Sequence of chain 1.E:
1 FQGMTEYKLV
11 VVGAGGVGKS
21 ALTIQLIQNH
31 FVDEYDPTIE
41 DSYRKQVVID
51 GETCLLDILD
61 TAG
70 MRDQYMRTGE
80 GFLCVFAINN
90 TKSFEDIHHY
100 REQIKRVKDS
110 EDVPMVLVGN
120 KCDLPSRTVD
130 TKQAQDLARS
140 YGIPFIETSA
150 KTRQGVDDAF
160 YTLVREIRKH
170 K

Binding-site contacts:
Ligand atom O1A contacts residue SER20 of chain 1.E at 3.4 Å (h-bond).
Ligand atom O2B contacts residue GLY16 of chain 1.E at 3.6 Å (h-bond).
Ligand atom O1B contacts residue SER20 of chain 1.E at 3.3 Å (h-bond).
Ligand atom PB contacts residue MG1 of chain 1.V at 3.5 Å.
Ligand atom N1 contacts residue ASP122 of chain 1.E at 2.9 Å (salt-bridge).
Ligand atom N2 contacts residue LEU123 of chain 1.E at 3.7 Å.
Ligand atom C2' contacts residue VAL32 of chain 1.E at 3.6 Å (hydrophobic).
Ligand atom O2G contacts residue LYS19 of chain 1.E at 2.9 Å (salt-bridge).
Ligand atom O1A contacts residue ALA21 of chain 1.E at 2.9 Å (h-bond).
Ligand atom O2B contacts residue LYS19 of chain 1.E at 2.9 Å (salt-bridge).
Ligand atom O1G contacts residue MG1 of chain 1.V at 2.0 Å.
Ligand atom N2 contacts residue ASP122 of chain 1.E at 3.0 Å (salt-bridge).
Ligand atom C6 contacts residue LYS120 of chain 1.E at 3.7 Å.
Ligand atom O2' contacts residue PHE31 of chain 1.E at 3.5 Å.
Ligand atom C8 contacts residue ALA21 of chain 1.E at 3.6 Å (hydrophobic).
Ligand atom O6 contacts residue ALA149 of chain 1.E at 2.9 Å (h-bond).
Ligand atom O2B contacts residue VAL17 of chain 1.E at 3.4 Å (h-bond).
Ligand atom C3' contacts residue GLU34 of chain 1.E at 3.7 Å.
Ligand atom O3G contacts residue PRO37 of chain 1.E at 3.5 Å.
Ligand atom O2G contacts residue GLY15 of chain 1.E at 3.7 Å.
Ligand atom O3' contacts residue ASP33 of chain 1.E at 3.0 Å (salt-bridge).
Ligand atom O2G contacts residue GLY63 of chain 1.E at 2.8 Å (h-bond).
Ligand atom O1B contacts residue LYS19 of chain 1.E at 3.7 Å.
Ligand atom C8 contacts residue GLY18 of chain 1.E at 3.6 Å.
Ligand atom N3B contacts residue TYR35 of chain 1.E at 3.7 Å.
Ligand atom O2B contacts residue GLY18 of chain 1.E at 3.2 Å (h-bond).
Ligand atom O2' contacts residue VAL32 of chain 1.E at 2.7 Å (h-bond).
Ligand atom O4' contacts residue LYS120 of chain 1.E at 3.3 Å (salt-bridge).
Ligand atom N3B contacts residue GLY16 of chain 1.E at 3.0 Å (h-bond).
Ligand atom O1G contacts residue THR38 of chain 1.E at 3.2 Å (h-bond).
Ligand atom O1B contacts residue MG1 of chain 1.V at 2.2 Å.
Ligand atom O6 contacts residue SER148 of chain 1.E at 3.5 Å.
Ligand atom O6 contacts residue ASN119 of chain 1.E at 3.3 Å (h-bond).
Ligand atom N7 contacts residue ASN119 of chain 1.E at 3.2 Å (h-bond).
Ligand atom O2' contacts residue ASP33 of chain 1.E at 3.2 Å (salt-bridge).
Ligand atom O6 contacts residue LYS120 of chain 1.E at 3.5 Å.
Ligand atom O1A contacts residue GLY18 of chain 1.E at 3.4 Å.
Ligand atom O3A contacts residue GLY18 of chain 1.E at 3.2 Å (h-bond).
Ligand atom O6 contacts residue ASP122 of chain 1.E at 3.6 Å.
Ligand atom PG contacts residue MG1 of chain 1.V at 3.4 Å.

The protein below binds the small molecule below.
Small molecule (SMILES): Nc1nc2c(ncn2[C@@H]2O[C@H](CO[P](=O)(O)O[P](=O)(O)NP(=O)(O)O)[C@@H](O)[C@H]2O)c(=O)[nH]1